Sequence of chain 1.E:
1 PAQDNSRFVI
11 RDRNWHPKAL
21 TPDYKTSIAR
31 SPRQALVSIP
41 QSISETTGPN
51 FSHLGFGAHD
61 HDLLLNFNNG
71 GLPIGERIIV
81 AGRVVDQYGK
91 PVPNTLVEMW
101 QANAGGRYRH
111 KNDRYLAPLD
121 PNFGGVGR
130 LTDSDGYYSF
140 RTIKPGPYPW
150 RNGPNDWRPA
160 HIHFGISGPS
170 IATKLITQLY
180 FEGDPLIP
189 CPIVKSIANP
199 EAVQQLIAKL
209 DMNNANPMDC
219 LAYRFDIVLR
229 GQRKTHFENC

Sequence of chain 1.C:
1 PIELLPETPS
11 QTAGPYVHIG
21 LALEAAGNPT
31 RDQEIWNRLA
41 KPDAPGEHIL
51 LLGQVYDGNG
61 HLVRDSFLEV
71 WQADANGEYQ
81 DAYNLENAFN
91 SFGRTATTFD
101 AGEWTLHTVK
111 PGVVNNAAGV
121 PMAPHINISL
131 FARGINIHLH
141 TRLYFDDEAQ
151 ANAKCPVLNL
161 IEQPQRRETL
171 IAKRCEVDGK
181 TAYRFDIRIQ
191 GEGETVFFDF

This small molecule binds to this protein.
Small molecule (SMILES): Oc1ccc(F)cc1O

Binding-site contacts:
Ligand atom O7 contacts residue ILE39 of chain 1.B at 3.9 Å.
Ligand atom C3 contacts residue ARG150 of chain 1.E at 3.4 Å.
Ligand atom C3 contacts residue PRO40 of chain 1.B at 3.8 Å (hydrophobic).
Ligand atom C2 contacts residue PRO40 of chain 1.B at 3.9 Å (hydrophobic).
Ligand atom O8 contacts residue SER38 of chain 1.B at 2.9 Å (h-bond).
Ligand atom C5 contacts residue PRO40 of chain 1.B at 3.8 Å (hydrophobic).
Ligand atom C1 contacts residue PRO153 of chain 1.E at 4.4 Å (hydrophobic).
Ligand atom C2 contacts residue LEU160 of chain 1.C at 4.4 Å (hydrophobic).
Ligand atom C5 contacts residue PRO215 of chain 4.E at 4.2 Å (hydrophobic).
Ligand atom C4 contacts residue ARG150 of chain 1.E at 4.3 Å.
Ligand atom F9 contacts residue MET216 of chain 4.E at 3.8 Å.
Ligand atom O8 contacts residue ARG150 of chain 1.E at 3.5 Å.
Ligand atom C1 contacts residue ILE39 of chain 1.B at 4.2 Å (hydrophobic).
Ligand atom O8 contacts residue PRO40 of chain 1.B at 4.5 Å.
Ligand atom C5 contacts residue MET216 of chain 4.E at 3.4 Å (hydrophobic).
Ligand atom C3 contacts residue MET216 of chain 4.E at 4.1 Å (hydrophobic).
Ligand atom C1 contacts residue MET216 of chain 4.E at 4.4 Å (hydrophobic).
Ligand atom C2 contacts residue SER38 of chain 1.B at 3.8 Å.
Ligand atom C1 contacts residue PRO40 of chain 1.B at 4.1 Å (hydrophobic).
Ligand atom C3 contacts residue LEU160 of chain 1.C at 4.2 Å (hydrophobic).
Ligand atom C2 contacts residue ARG150 of chain 1.E at 3.9 Å.
Ligand atom O7 contacts residue SER38 of chain 1.B at 3.1 Å.
Ligand atom O8 contacts residue ILE39 of chain 1.B at 4.3 Å.
Ligand atom C6 contacts residue PRO215 of chain 4.E at 4.1 Å (hydrophobic).
Ligand atom C1 contacts residue SER38 of chain 1.B at 4.1 Å.
Ligand atom C4 contacts residue MET216 of chain 4.E at 3.5 Å (hydrophobic).
Ligand atom O7 contacts residue GLY152 of chain 1.E at 4.0 Å.
Ligand atom C4 contacts residue PRO40 of chain 1.B at 4.0 Å (hydrophobic).
Ligand atom C6 contacts residue MET216 of chain 4.E at 3.9 Å (hydrophobic).
Ligand atom C6 contacts residue PRO40 of chain 1.B at 4.2 Å (hydrophobic).
Ligand atom O8 contacts residue LEU160 of chain 1.C at 3.9 Å.
Ligand atom O7 contacts residue PRO153 of chain 1.E at 3.6 Å.
Ligand atom F9 contacts residue ARG150 of chain 1.E at 4.0 Å.
Ligand atom F9 contacts residue PRO40 of chain 1.B at 4.1 Å.
Ligand atom C6 contacts residue PRO153 of chain 1.E at 3.8 Å (hydrophobic).
Ligand atom C2 contacts residue ILE39 of chain 1.B at 4.4 Å (hydrophobic).

Sequence of chain 4.E:
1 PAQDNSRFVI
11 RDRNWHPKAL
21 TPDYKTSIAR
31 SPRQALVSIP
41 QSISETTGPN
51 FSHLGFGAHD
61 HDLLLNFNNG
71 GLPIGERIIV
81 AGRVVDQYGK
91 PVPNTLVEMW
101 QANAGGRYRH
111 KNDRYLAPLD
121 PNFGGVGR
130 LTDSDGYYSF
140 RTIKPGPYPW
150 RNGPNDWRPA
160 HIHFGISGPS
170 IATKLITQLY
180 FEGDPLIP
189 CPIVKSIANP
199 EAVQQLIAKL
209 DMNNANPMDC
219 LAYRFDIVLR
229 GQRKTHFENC

Sequence of chain 1.B:
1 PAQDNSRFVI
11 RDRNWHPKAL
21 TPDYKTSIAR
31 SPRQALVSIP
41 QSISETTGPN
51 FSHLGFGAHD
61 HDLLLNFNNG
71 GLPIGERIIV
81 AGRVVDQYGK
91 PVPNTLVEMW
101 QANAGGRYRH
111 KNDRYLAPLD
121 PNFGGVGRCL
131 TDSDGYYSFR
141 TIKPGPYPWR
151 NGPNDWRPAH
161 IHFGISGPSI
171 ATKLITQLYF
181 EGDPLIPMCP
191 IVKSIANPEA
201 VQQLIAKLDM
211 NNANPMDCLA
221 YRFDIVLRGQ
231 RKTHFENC